Sequence of chain 1.A:
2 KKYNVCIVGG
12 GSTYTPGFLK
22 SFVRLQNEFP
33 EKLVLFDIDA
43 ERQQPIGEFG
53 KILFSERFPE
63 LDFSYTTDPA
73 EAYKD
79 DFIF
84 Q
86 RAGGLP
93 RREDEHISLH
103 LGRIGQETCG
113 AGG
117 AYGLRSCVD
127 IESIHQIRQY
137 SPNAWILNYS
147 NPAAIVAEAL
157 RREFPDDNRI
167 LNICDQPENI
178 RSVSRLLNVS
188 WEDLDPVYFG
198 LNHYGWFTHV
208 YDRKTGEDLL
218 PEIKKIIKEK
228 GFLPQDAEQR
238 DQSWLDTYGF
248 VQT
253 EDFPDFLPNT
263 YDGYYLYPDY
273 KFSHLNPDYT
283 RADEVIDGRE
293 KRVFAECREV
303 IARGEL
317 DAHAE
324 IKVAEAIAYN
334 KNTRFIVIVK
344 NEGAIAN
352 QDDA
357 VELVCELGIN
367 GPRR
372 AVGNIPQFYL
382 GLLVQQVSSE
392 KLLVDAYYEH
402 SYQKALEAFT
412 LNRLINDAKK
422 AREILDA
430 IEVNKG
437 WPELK

Binding-site contacts:
Ligand atom O1 contacts residue ASP171 of chain 1.A at 3.7 Å.
Ligand atom O3P contacts residue ARG283 of chain 1.A at 2.5 Å (salt-bridge).
Ligand atom C4 contacts residue TYR263 of chain 1.A at 3.4 Å (hydrophobic).
Ligand atom O4 contacts residue ASN147 of chain 1.A at 3.3 Å (h-bond).
Ligand atom C4 contacts residue GLU109 of chain 1.A at 3.2 Å.
Ligand atom C3 contacts residue HIS200 of chain 1.A at 3.8 Å.
Ligand atom O1 contacts residue GLN172 of chain 1.A at 3.4 Å (h-bond).
Ligand atom O2P contacts residue ARG283 of chain 1.A at 3.0 Å (salt-bridge).
Ligand atom O2 contacts residue GLN172 of chain 1.A at 3.7 Å.
Ligand atom O3P contacts residue TRP241 of chain 1.A at 3.5 Å (h-bond).
Ligand atom C1 contacts residue TRP241 of chain 1.A at 3.6 Å (hydrophobic).
Ligand atom O1P contacts residue ARG291 of chain 1.A at 2.7 Å (salt-bridge).
Ligand atom P contacts residue ARG93 of chain 1.A at 3.8 Å.
Ligand atom P contacts residue ARG291 of chain 1.A at 3.8 Å.
Ligand atom C1 contacts residue TYR263 of chain 1.A at 3.2 Å (hydrophobic).
Ligand atom O2 contacts residue HIS200 of chain 1.A at 3.4 Å (h-bond).
Ligand atom C3 contacts residue MN1 of chain 1.E at 3.1 Å.
Ligand atom O3P contacts residue ARG291 of chain 1.A at 2.9 Å (salt-bridge).
Ligand atom C2 contacts residue TYR263 of chain 1.A at 3.3 Å (hydrophobic).
Ligand atom O3 contacts residue HIS200 of chain 1.A at 3.0 Å.
Ligand atom O5 contacts residue TRP241 of chain 1.A at 3.2 Å.
Ligand atom O2 contacts residue CYS170 of chain 1.A at 3.4 Å (h-bond).
Ligand atom C2 contacts residue HIS200 of chain 1.A at 3.3 Å.
Ligand atom O1P contacts residue ARG93 of chain 1.A at 2.9 Å (salt-bridge).
Ligand atom O5 contacts residue TYR263 of chain 1.A at 3.6 Å (h-bond).
Ligand atom C6 contacts residue TRP241 of chain 1.A at 3.8 Å (hydrophobic).
Ligand atom O4 contacts residue NAD1 of chain 1.G at 3.8 Å.
Ligand atom O4 contacts residue GLU109 of chain 1.A at 2.5 Å (salt-bridge).
Ligand atom O2 contacts residue ASP171 of chain 1.A at 2.8 Å (salt-bridge).
Ligand atom O3 contacts residue ASN147 of chain 1.A at 2.7 Å (h-bond).
Ligand atom C2 contacts residue MN1 of chain 1.E at 3.0 Å.
Ligand atom O3 contacts residue NAD1 of chain 1.G at 3.2 Å.
Ligand atom O1 contacts residue TRP241 of chain 1.A at 3.8 Å.
Ligand atom O2 contacts residue NAD1 of chain 1.G at 3.1 Å (h-bond).
Ligand atom P contacts residue ARG283 of chain 1.A at 3.7 Å.
Ligand atom C3 contacts residue NAD1 of chain 1.G at 3.4 Å.
Ligand atom O2P contacts residue ARG93 of chain 1.A at 2.8 Å (salt-bridge).
Ligand atom O2 contacts residue MN1 of chain 1.E at 2.5 Å.
Ligand atom C3 contacts residue ASN147 of chain 1.A at 3.8 Å.
Ligand atom O3 contacts residue MN1 of chain 1.E at 2.3 Å.

A protein and the small-molecule ligand that binds it are described below.
Small molecule (SMILES): O=P(O)(O)OC[C@H]1O[C@H](O)[C@H](O)[C@@H](O)[C@@H]1O